Sequence of chain 1.C:
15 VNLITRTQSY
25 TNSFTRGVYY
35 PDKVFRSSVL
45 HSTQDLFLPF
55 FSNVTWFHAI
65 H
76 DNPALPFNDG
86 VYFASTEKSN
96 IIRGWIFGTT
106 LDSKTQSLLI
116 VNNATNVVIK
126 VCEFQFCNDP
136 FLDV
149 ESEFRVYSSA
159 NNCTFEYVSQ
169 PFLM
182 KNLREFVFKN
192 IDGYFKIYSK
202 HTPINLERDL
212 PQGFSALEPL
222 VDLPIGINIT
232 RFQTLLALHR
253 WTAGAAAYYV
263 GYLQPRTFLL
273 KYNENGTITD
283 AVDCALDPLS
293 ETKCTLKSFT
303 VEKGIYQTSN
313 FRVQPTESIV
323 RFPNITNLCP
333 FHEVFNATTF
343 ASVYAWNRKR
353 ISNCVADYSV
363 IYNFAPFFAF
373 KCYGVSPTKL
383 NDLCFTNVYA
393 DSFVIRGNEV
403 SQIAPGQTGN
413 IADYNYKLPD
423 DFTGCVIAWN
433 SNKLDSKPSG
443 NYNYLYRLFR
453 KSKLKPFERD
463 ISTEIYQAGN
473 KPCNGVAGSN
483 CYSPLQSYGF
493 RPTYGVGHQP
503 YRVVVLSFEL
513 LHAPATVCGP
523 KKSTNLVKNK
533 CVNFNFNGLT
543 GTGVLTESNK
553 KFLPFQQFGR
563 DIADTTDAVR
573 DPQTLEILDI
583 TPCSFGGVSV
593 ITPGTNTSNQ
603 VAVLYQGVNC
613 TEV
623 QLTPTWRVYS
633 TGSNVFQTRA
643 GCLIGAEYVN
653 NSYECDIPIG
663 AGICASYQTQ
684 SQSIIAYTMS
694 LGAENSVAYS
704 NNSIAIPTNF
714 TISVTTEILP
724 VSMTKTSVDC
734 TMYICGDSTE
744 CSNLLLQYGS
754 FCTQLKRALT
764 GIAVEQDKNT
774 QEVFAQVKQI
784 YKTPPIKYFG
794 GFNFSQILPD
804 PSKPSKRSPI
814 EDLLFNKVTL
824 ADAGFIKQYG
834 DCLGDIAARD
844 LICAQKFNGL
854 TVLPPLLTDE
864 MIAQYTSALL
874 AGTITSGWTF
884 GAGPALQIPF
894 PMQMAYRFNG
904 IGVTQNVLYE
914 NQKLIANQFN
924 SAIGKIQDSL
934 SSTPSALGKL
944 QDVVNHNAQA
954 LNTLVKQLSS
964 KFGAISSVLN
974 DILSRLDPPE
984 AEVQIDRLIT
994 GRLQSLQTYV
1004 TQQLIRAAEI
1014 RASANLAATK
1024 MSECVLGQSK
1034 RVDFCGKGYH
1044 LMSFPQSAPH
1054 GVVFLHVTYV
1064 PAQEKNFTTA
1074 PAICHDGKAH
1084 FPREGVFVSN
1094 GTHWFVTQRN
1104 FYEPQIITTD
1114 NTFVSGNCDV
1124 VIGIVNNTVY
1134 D

This protein binds this small molecule.
Small molecule (SMILES): CC(=O)N[C@@H]1[C@@H](O)[C@H](O)[C@@H](CO)O[C@H]1O

Binding-site contacts:
Ligand atom C3 contacts residue ASN652 of chain 1.C at 3.8 Å.
Ligand atom C1 contacts residue ASN652 of chain 1.C at 1.4 Å.
Ligand atom C7 contacts residue ASN652 of chain 1.C at 3.4 Å.
Ligand atom O5 contacts residue ASN652 of chain 1.C at 2.4 Å (h-bond).
Ligand atom O7 contacts residue ASN652 of chain 1.C at 3.5 Å (h-bond).
Ligand atom C4 contacts residue ASN652 of chain 1.C at 4.2 Å.
Ligand atom C2 contacts residue ASN652 of chain 1.C at 2.5 Å.
Ligand atom C8 contacts residue ASN652 of chain 1.C at 4.5 Å.
Ligand atom N2 contacts residue ASN652 of chain 1.C at 2.9 Å (h-bond).
Ligand atom C5 contacts residue ASN652 of chain 1.C at 3.7 Å.